Binding-site contacts:
Ligand atom CD contacts residue LYS112 of chain 1.B at 3.6 Å.
Ligand atom NE2 contacts residue PHE47 of chain 1.B at 3.5 Å.
Ligand atom CB contacts residue GLY65 of chain 1.B at 3.4 Å.
Ligand atom OE1 contacts residue HIS153 of chain 1.B at 3.0 Å (h-bond).
Ligand atom OXT contacts residue THR115 of chain 1.B at 3.0 Å.
Ligand atom NE2 contacts residue ASP7 of chain 1.B at 3.0 Å (salt-bridge).
Ligand atom N contacts residue THR67 of chain 1.B at 2.9 Å (h-bond).
Ligand atom CG contacts residue GLY65 of chain 1.B at 3.7 Å.
Ligand atom O contacts residue THR67 of chain 1.B at 2.9 Å (h-bond).
Ligand atom CA contacts residue GLY65 of chain 1.B at 3.6 Å.
Ligand atom CD contacts residue ASP7 of chain 1.B at 3.9 Å.
Ligand atom C contacts residue THR67 of chain 1.B at 3.8 Å.
Ligand atom CA contacts residue THR67 of chain 1.B at 4.0 Å.
Ligand atom CA contacts residue ASP154 of chain 1.B at 3.6 Å.
Ligand atom CG contacts residue ASP154 of chain 1.B at 3.4 Å.
Ligand atom N contacts residue GLY65 of chain 1.B at 2.8 Å (h-bond).
Ligand atom O contacts residue ILE66 of chain 1.B at 3.8 Å.
Ligand atom CB contacts residue PHE47 of chain 1.B at 3.6 Å (hydrophobic).
Ligand atom CD contacts residue ALA64 of chain 1.B at 3.9 Å (hydrophobic).
Ligand atom OE1 contacts residue ASP7 of chain 1.B at 3.8 Å.
Ligand atom OXT contacts residue ARG72 of chain 1.B at 3.0 Å (salt-bridge).
Ligand atom NE2 contacts residue PHE10 of chain 1.B at 3.4 Å.
Ligand atom OXT contacts residue GLY116 of chain 1.B at 2.8 Å (h-bond).
Ligand atom NE2 contacts residue ALA64 of chain 1.B at 2.7 Å (h-bond).
Ligand atom C contacts residue GLY116 of chain 1.B at 3.8 Å.
Ligand atom N contacts residue TYR182 of chain 1.B at 3.6 Å.
Ligand atom O contacts residue GLY65 of chain 1.B at 3.8 Å.
Ligand atom O contacts residue ARG72 of chain 1.B at 2.7 Å (salt-bridge).
Ligand atom CG contacts residue PHE10 of chain 1.B at 3.5 Å (hydrophobic).
Ligand atom C contacts residue ARG72 of chain 1.B at 3.6 Å.
Ligand atom CG contacts residue HIS153 of chain 1.B at 3.8 Å.
Ligand atom OXT contacts residue PHE47 of chain 1.B at 3.7 Å.
Ligand atom OE1 contacts residue PHE10 of chain 1.B at 3.2 Å.
Ligand atom N contacts residue ASP154 of chain 1.B at 2.8 Å (salt-bridge).
Ligand atom C contacts residue PHE47 of chain 1.B at 3.7 Å (hydrophobic).
Ligand atom CD contacts residue HIS153 of chain 1.B at 3.7 Å.
Ligand atom OE1 contacts residue LYS112 of chain 1.B at 2.8 Å (salt-bridge).
Ligand atom CD contacts residue PHE10 of chain 1.B at 3.3 Å (hydrophobic).
Ligand atom NE2 contacts residue LYS112 of chain 1.B at 3.7 Å.
Ligand atom O contacts residue PHE47 of chain 1.B at 3.7 Å.

The protein below binds the small molecule below.
Small molecule (SMILES): NC(=O)CC[C@H](N)C(=O)O

Sequence of chain 1.B:
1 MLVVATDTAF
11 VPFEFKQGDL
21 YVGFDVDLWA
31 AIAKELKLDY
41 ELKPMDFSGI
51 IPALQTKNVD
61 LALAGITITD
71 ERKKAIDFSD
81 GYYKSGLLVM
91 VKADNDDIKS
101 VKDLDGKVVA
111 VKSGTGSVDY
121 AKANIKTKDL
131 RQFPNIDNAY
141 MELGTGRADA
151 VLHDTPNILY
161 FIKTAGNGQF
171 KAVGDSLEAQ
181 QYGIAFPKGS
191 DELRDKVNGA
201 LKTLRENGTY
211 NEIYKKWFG